Binding-site contacts:
Ligand atom N contacts residue GLY1 of chain 1.D at 3.4 Å (h-bond).
Ligand atom C contacts residue GLY1 of chain 1.D at 1.3 Å.
Ligand atom N contacts residue LYS18 of chain 1.A at 4.1 Å.
Ligand atom O contacts residue GLY1 of chain 1.D at 2.2 Å (h-bond).
Ligand atom CA contacts residue GLY1 of chain 1.D at 2.4 Å.

Sequence of chain 1.A:
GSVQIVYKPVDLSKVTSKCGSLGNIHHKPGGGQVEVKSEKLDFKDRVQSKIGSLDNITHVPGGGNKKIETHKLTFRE

The protein below binds the small molecule below.
Small molecule (SMILES): NCC(=O)O